Binding-site contacts:
Ligand atom C8 contacts residue TYR50 of chain 1.E at 3.6 Å (hydrophobic).
Ligand atom C8 contacts residue LEU42 of chain 1.F at 3.7 Å (hydrophobic).
Ligand atom C5 contacts residue TYR100 of chain 1.D at 3.6 Å (hydrophobic).
Ligand atom C4 contacts residue ASP115 of chain 1.D at 4.0 Å.
Ligand atom C1 contacts residue TYR100 of chain 1.D at 3.5 Å (hydrophobic).
Ligand atom O4 contacts residue ASP115 of chain 1.D at 3.1 Å (salt-bridge).
Ligand atom C8 contacts residue ASP10 of chain 1.F at 4.0 Å.
Ligand atom O7 contacts residue LEU42 of chain 1.F at 3.9 Å.
Ligand atom C6 contacts residue GLY112 of chain 1.D at 4.1 Å.
Ligand atom C7 contacts residue LEU42 of chain 1.F at 3.5 Å (hydrophobic).
Ligand atom N2 contacts residue ASN14 of chain 1.F at 2.9 Å (h-bond).
Ligand atom C8 contacts residue PHE9 of chain 1.F at 3.9 Å (hydrophobic).
Ligand atom O3 contacts residue ARG98 of chain 1.D at 3.6 Å.
Ligand atom C3 contacts residue ASN14 of chain 1.F at 3.8 Å.
Ligand atom N2 contacts residue LEU42 of chain 1.F at 3.6 Å.
Ligand atom O5 contacts residue TYR50 of chain 1.E at 4.0 Å.
Ligand atom C5 contacts residue ASN14 of chain 1.F at 3.6 Å.
Ligand atom C6 contacts residue TYR50 of chain 1.E at 3.4 Å (hydrophobic).
Ligand atom O5 contacts residue TYR100 of chain 1.D at 3.5 Å (h-bond).
Ligand atom C6 contacts residue GLY113 of chain 1.D at 4.2 Å.
Ligand atom C8 contacts residue PHE13 of chain 1.F at 3.5 Å (hydrophobic).
Ligand atom C4 contacts residue LEU42 of chain 1.F at 4.2 Å (hydrophobic).
Ligand atom O6 contacts residue TYR50 of chain 1.E at 4.2 Å.
Ligand atom C3 contacts residue LEU42 of chain 1.F at 3.6 Å (hydrophobic).
Ligand atom C4 contacts residue TYR100 of chain 1.D at 4.0 Å (hydrophobic).
Ligand atom C4 contacts residue ASN14 of chain 1.F at 4.2 Å.
Ligand atom O7 contacts residue ASP10 of chain 1.F at 3.8 Å.
Ligand atom C2 contacts residue TYR100 of chain 1.D at 4.0 Å (hydrophobic).
Ligand atom O4 contacts residue LEU42 of chain 1.F at 3.6 Å.
Ligand atom C7 contacts residue ASN14 of chain 1.F at 4.0 Å.
Ligand atom C2 contacts residue LEU42 of chain 1.F at 4.2 Å (hydrophobic).
Ligand atom O3 contacts residue LEU42 of chain 1.F at 3.2 Å.
Ligand atom C2 contacts residue ASN14 of chain 1.F at 2.5 Å.
Ligand atom C6 contacts residue TYR100 of chain 1.D at 3.5 Å (hydrophobic).
Ligand atom O5 contacts residue ASN14 of chain 1.F at 2.3 Å (h-bond).
Ligand atom C1 contacts residue ASN14 of chain 1.F at 1.4 Å.
Ligand atom C7 contacts residue ASP10 of chain 1.F at 4.1 Å.
Ligand atom C1 contacts residue TYR50 of chain 1.E at 4.2 Å (hydrophobic).
Ligand atom O4 contacts residue ARG98 of chain 1.D at 4.2 Å.
Ligand atom O5 contacts residue LEU42 of chain 1.F at 4.1 Å.

Sequence of chain 1.D:
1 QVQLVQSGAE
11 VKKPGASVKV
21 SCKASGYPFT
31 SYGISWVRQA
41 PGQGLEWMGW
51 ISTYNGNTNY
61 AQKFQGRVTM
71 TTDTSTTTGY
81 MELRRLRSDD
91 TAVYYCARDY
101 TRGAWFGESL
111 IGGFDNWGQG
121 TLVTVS

Sequence of chain 1.E:
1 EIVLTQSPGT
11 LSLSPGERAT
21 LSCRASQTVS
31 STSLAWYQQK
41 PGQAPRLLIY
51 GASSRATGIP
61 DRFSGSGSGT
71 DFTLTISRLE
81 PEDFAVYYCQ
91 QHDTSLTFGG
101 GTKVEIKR

Sequence of chain 1.F:
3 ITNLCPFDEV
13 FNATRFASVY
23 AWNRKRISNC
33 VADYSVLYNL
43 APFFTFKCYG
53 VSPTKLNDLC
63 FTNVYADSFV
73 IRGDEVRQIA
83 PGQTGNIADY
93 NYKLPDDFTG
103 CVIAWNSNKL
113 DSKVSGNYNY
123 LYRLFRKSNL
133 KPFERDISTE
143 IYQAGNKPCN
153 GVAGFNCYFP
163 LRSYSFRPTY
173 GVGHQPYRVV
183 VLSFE

This small molecule binds to this protein.
Small molecule (SMILES): CC(=O)N[C@H]1[C@H](O[C@H]2[C@H](O)[C@@H](NC(C)=O)CO[C@@H]2CO[C@@H]2O[C@@H](C)[C@@H](O)[C@@H](O)[C@@H]2O)O[C@H](CO)[C@@H](O)[C@@H]1O